Sequence of chain 1.B:
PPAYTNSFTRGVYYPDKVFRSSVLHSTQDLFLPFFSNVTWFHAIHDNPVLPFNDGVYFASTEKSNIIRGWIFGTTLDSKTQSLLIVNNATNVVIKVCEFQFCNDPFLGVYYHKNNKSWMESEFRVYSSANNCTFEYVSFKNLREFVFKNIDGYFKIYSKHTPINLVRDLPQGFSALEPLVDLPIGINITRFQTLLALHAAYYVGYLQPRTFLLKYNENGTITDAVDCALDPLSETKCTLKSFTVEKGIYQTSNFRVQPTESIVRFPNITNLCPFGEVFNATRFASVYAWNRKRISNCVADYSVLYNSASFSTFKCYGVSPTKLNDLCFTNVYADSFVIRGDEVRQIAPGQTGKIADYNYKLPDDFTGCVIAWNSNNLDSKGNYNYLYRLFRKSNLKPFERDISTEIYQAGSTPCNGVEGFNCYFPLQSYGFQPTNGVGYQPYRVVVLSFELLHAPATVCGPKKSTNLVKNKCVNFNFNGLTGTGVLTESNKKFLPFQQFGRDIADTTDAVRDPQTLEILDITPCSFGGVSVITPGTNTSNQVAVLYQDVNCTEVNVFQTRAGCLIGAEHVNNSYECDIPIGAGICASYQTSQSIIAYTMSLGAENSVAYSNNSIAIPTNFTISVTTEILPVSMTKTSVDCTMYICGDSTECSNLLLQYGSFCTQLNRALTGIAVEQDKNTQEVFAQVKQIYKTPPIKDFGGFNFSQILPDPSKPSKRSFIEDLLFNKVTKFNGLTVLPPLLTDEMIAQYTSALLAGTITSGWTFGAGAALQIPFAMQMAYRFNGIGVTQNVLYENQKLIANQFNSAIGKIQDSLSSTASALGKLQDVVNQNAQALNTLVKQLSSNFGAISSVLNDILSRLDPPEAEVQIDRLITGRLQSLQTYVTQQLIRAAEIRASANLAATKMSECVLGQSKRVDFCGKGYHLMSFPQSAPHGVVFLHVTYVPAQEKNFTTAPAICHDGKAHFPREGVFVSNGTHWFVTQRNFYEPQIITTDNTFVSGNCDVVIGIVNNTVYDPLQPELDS

The protein below binds the small molecule below.
Small molecule (SMILES): CC(=O)N[C@@H]1[C@@H](O)[C@H](O)[C@@H](CO)O[C@H]1O

Binding-site contacts:
Ligand atom C5 contacts residue ASN1074 of chain 1.B at 3.6 Å.
Ligand atom C6 contacts residue ALA706 of chain 1.B at 3.6 Å (hydrophobic).
Ligand atom C8 contacts residue ASN1074 of chain 1.B at 4.4 Å.
Ligand atom C3 contacts residue ASN1074 of chain 1.B at 3.8 Å.
Ligand atom C1 contacts residue GLN895 of chain 1.A at 4.3 Å.
Ligand atom N2 contacts residue ASN1074 of chain 1.B at 2.9 Å (h-bond).
Ligand atom C8 contacts residue LYS1073 of chain 1.B at 4.2 Å.
Ligand atom O5 contacts residue ASN1074 of chain 1.B at 2.4 Å (h-bond).
Ligand atom C7 contacts residue ASN1074 of chain 1.B at 4.1 Å.
Ligand atom C8 contacts residue GLU1072 of chain 1.B at 3.5 Å.
Ligand atom C4 contacts residue ASN1074 of chain 1.B at 4.2 Å.
Ligand atom C2 contacts residue ASN1074 of chain 1.B at 2.5 Å.
Ligand atom O4 contacts residue ALA706 of chain 1.B at 4.4 Å.
Ligand atom C5 contacts residue ALA706 of chain 1.B at 3.7 Å (hydrophobic).
Ligand atom C1 contacts residue ASN1074 of chain 1.B at 1.4 Å.

Sequence of chain 1.A:
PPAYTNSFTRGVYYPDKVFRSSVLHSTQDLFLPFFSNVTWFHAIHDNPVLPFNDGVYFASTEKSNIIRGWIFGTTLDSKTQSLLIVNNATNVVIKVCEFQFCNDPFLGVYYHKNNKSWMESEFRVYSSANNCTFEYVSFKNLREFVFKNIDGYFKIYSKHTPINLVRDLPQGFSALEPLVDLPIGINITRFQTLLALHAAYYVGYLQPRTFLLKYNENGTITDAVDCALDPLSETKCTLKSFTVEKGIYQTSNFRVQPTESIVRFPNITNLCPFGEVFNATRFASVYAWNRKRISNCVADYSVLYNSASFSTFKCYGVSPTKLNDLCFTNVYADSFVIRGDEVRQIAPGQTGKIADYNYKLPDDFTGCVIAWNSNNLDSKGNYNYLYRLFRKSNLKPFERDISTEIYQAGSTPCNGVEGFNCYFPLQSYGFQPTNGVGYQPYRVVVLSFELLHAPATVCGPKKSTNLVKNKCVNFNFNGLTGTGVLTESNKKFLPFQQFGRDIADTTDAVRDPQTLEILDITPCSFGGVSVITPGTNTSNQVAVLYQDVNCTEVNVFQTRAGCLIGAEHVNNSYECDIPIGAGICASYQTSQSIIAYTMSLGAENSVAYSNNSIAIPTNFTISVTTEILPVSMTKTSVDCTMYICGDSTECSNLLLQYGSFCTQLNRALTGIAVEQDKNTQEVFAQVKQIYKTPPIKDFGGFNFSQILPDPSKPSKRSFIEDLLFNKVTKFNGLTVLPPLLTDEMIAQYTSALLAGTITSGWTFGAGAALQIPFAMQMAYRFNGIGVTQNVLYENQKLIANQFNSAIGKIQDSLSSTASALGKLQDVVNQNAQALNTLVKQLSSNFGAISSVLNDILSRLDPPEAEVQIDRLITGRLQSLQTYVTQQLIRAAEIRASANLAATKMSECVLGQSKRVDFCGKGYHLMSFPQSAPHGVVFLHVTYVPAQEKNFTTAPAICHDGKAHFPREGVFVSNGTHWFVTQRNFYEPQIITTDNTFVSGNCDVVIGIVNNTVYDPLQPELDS